This small molecule binds to this protein.
Small molecule (SMILES): Nc1cccc(-c2cn(-c3cccc(C(=O)O)c3C(=O)O)nn2)c1

Binding-site contacts:
Ligand atom C20 contacts residue ZN1 of chain 1.BA at 3.3 Å.
Ligand atom C03 contacts residue GLU115 of chain 1.G at 3.5 Å.
Ligand atom C21 contacts residue ZN1 of chain 1.BA at 3.0 Å.
Ligand atom N08 contacts residue HIS85 of chain 1.G at 3.5 Å.
Ligand atom C20 contacts residue ASN179 of chain 1.G at 3.5 Å.
Ligand atom C21 contacts residue HIS148 of chain 1.G at 3.5 Å.
Ligand atom C02 contacts residue ASN117 of chain 1.G at 3.5 Å.
Ligand atom C21 contacts residue ZN1 of chain 1.AA at 2.7 Å.
Ligand atom C04 contacts residue GLU115 of chain 1.G at 3.7 Å.
Ligand atom C16 contacts residue HIS209 of chain 1.G at 3.5 Å.
Ligand atom N09 contacts residue ASP87 of chain 1.G at 3.3 Å.
Ligand atom C13 contacts residue TRP56 of chain 1.G at 3.3 Å (hydrophobic).
Ligand atom C21 contacts residue ASP87 of chain 1.G at 3.6 Å.
Ligand atom O22 contacts residue ZN1 of chain 1.AA at 2.1 Å.
Ligand atom O23 contacts residue HIS85 of chain 1.G at 3.0 Å (h-bond).
Ligand atom O22 contacts residue ASP87 of chain 1.G at 2.7 Å (salt-bridge).
Ligand atom O18 contacts residue CYS167 of chain 1.G at 3.5 Å.
Ligand atom O18 contacts residue ZN1 of chain 1.BA at 2.3 Å.
Ligand atom C17 contacts residue HIS209 of chain 1.G at 3.4 Å.
Ligand atom O23 contacts residue ZN1 of chain 1.AA at 2.6 Å.
Ligand atom O22 contacts residue HIS148 of chain 1.G at 3.3 Å (h-bond).
Ligand atom N08 contacts residue ASP87 of chain 1.G at 3.4 Å (salt-bridge).
Ligand atom C21 contacts residue HIS85 of chain 1.G at 3.6 Å.
Ligand atom C21 contacts residue ASN179 of chain 1.G at 3.2 Å.
Ligand atom C16 contacts residue ZN1 of chain 1.BA at 3.4 Å.
Ligand atom O23 contacts residue HIS148 of chain 1.G at 3.0 Å.
Ligand atom C10 contacts residue PHE31 of chain 1.G at 3.3 Å (hydrophobic).
Ligand atom N08 contacts residue ASP86 of chain 1.G at 3.3 Å (salt-bridge).
Ligand atom C17 contacts residue ZN1 of chain 1.BA at 3.2 Å.
Ligand atom O22 contacts residue HIS83 of chain 1.G at 3.7 Å.
Ligand atom C13 contacts residue PHE31 of chain 1.G at 3.5 Å (hydrophobic).
Ligand atom O18 contacts residue HIS148 of chain 1.G at 3.2 Å.
Ligand atom O22 contacts residue HIS85 of chain 1.G at 3.4 Å (h-bond).
Ligand atom O19 contacts residue ARG174 of chain 1.G at 2.9 Å (salt-bridge).
Ligand atom O22 contacts residue ZN1 of chain 1.BA at 2.2 Å.
Ligand atom N01 contacts residue ASP86 of chain 1.G at 2.7 Å (salt-bridge).
Ligand atom N01 contacts residue ASN117 of chain 1.G at 2.5 Å (h-bond).
Ligand atom O18 contacts residue HIS209 of chain 1.G at 3.1 Å (h-bond).
Ligand atom C24 contacts residue ASP86 of chain 1.G at 3.1 Å.
Ligand atom O23 contacts residue ASN179 of chain 1.G at 2.3 Å (h-bond).

Sequence of chain 1.G:
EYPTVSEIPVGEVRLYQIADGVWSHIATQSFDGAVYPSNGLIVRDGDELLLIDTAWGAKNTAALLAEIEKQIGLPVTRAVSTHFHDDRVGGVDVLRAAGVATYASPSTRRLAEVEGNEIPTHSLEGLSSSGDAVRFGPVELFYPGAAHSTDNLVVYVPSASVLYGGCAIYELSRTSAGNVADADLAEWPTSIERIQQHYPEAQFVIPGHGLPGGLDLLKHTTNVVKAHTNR